Sequence of chain 1.D:
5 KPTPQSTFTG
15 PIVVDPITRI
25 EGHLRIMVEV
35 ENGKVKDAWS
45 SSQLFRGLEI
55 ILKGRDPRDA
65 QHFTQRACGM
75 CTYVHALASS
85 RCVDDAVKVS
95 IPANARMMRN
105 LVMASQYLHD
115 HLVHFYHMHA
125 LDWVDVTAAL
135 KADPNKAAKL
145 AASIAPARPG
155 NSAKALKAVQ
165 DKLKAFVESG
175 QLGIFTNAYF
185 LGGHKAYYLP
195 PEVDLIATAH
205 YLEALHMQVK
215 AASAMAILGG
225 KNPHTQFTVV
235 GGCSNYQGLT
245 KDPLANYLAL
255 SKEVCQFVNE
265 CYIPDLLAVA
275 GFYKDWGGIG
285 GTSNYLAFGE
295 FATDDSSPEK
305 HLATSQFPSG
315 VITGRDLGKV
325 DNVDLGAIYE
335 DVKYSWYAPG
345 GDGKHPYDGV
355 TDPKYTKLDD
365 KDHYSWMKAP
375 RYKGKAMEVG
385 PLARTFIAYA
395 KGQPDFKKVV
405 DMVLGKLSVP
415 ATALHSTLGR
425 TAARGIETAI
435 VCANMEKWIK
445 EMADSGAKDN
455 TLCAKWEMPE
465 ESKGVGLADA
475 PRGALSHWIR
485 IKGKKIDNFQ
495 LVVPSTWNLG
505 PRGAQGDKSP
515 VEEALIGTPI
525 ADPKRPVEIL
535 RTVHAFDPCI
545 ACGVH

This small molecule binds to this protein.
Small molecule (SMILES): N#C[Fe](=C=O)C#N

Binding-site contacts:
Ligand atom FE contacts residue NI1 of chain 1.S at 2.8 Å.
Ligand atom C2 contacts residue ARG476 of chain 1.D at 3.6 Å.
Ligand atom FE contacts residue CYS546 of chain 1.D at 2.3 Å.
Ligand atom C3 contacts residue VAL78 of chain 1.D at 3.8 Å (hydrophobic).
Ligand atom C1 contacts residue VAL497 of chain 1.D at 3.7 Å (hydrophobic).
Ligand atom C3 contacts residue HIS79 of chain 1.D at 3.5 Å.
Ligand atom C1 contacts residue CYS546 of chain 1.D at 3.0 Å (hydrophobic).
Ligand atom C1 contacts residue CYS543 of chain 1.D at 3.8 Å (hydrophobic).
Ligand atom FE contacts residue PER1 of chain 1.V at 1.9 Å.
Ligand atom N2 contacts residue ALA474 of chain 1.D at 3.3 Å.
Ligand atom C3 contacts residue PER1 of chain 1.V at 3.6 Å.
Ligand atom N1 contacts residue ARG476 of chain 1.D at 3.7 Å.
Ligand atom O3 contacts residue CYS546 of chain 1.D at 3.8 Å.
Ligand atom N2 contacts residue ARG476 of chain 1.D at 2.9 Å (salt-bridge).
Ligand atom C1 contacts residue PER1 of chain 1.V at 2.4 Å.
Ligand atom N1 contacts residue CYS546 of chain 1.D at 3.4 Å.
Ligand atom N1 contacts residue SER499 of chain 1.D at 2.7 Å (h-bond).
Ligand atom O3 contacts residue HIS79 of chain 1.D at 3.4 Å (h-bond).
Ligand atom C1 contacts residue SER499 of chain 1.D at 3.7 Å.
Ligand atom N2 contacts residue CYS75 of chain 1.D at 3.6 Å.
Ligand atom FE contacts residue CYS75 of chain 1.D at 2.3 Å.
Ligand atom O3 contacts residue VAL497 of chain 1.D at 3.4 Å.
Ligand atom O3 contacts residue PRO498 of chain 1.D at 3.4 Å.
Ligand atom N2 contacts residue PRO475 of chain 1.D at 3.3 Å.
Ligand atom O3 contacts residue VAL78 of chain 1.D at 3.5 Å.
Ligand atom N1 contacts residue CYS543 of chain 1.D at 3.8 Å.
Ligand atom C3 contacts residue PRO498 of chain 1.D at 3.8 Å (hydrophobic).
Ligand atom C2 contacts residue PER1 of chain 1.V at 2.8 Å.
Ligand atom C3 contacts residue VAL497 of chain 1.D at 3.4 Å (hydrophobic).
Ligand atom C2 contacts residue ALA474 of chain 1.D at 3.6 Å (hydrophobic).
Ligand atom C1 contacts residue ARG476 of chain 1.D at 3.6 Å.
Ligand atom C3 contacts residue CYS75 of chain 1.D at 3.2 Å (hydrophobic).
Ligand atom N1 contacts residue PRO498 of chain 1.D at 3.8 Å.
Ligand atom O3 contacts residue ALA474 of chain 1.D at 3.7 Å.
Ligand atom O3 contacts residue LEU479 of chain 1.D at 3.4 Å.
Ligand atom N1 contacts residue VAL497 of chain 1.D at 3.8 Å.
Ligand atom N1 contacts residue PER1 of chain 1.V at 3.2 Å (h-bond).
Ligand atom C3 contacts residue CYS546 of chain 1.D at 2.9 Å (hydrophobic).
Ligand atom C2 contacts residue CYS75 of chain 1.D at 3.1 Å (hydrophobic).
Ligand atom N2 contacts residue PER1 of chain 1.V at 3.6 Å.